A small-molecule ligand and the protein it binds are described below.
Small molecule (SMILES): CC(=O)N[C@@H]1[C@@H](O)[C@H](O)[C@@H](CO)O[C@H]1O

Binding-site contacts:
Ligand atom C2 contacts residue ASN483 of chain 3.A at 2.6 Å.
Ligand atom C4 contacts residue GLY479 of chain 3.A at 4.2 Å.
Ligand atom C7 contacts residue ASN483 of chain 3.A at 4.1 Å.
Ligand atom O5 contacts residue ASN483 of chain 3.A at 2.2 Å (h-bond).
Ligand atom C4 contacts residue ASN483 of chain 3.A at 4.2 Å.
Ligand atom C1 contacts residue GLY479 of chain 3.A at 4.1 Å.
Ligand atom C5 contacts residue ASN483 of chain 3.A at 3.5 Å.
Ligand atom C3 contacts residue ASN483 of chain 3.A at 3.9 Å.
Ligand atom C6 contacts residue ALA476 of chain 3.A at 4.4 Å (hydrophobic).
Ligand atom C1 contacts residue ASN483 of chain 3.A at 1.5 Å.
Ligand atom C2 contacts residue GLY479 of chain 3.A at 4.2 Å.
Ligand atom O3 contacts residue ARG482 of chain 3.A at 3.7 Å.
Ligand atom O3 contacts residue GLY479 of chain 3.A at 4.0 Å.
Ligand atom O6 contacts residue ASN483 of chain 3.A at 4.3 Å.
Ligand atom O7 contacts residue ASN483 of chain 3.A at 4.5 Å.
Ligand atom N2 contacts residue ASN483 of chain 3.A at 3.3 Å (h-bond).
Ligand atom O5 contacts residue SER480 of chain 3.A at 4.3 Å.
Ligand atom O4 contacts residue ALA476 of chain 3.A at 4.3 Å.
Ligand atom O5 contacts residue GLY479 of chain 3.A at 4.1 Å.
Ligand atom O6 contacts residue THR485 of chain 3.A at 4.2 Å.
Ligand atom C4 contacts residue ALA476 of chain 3.A at 4.4 Å (hydrophobic).
Ligand atom C3 contacts residue GLY479 of chain 3.A at 4.4 Å.

Sequence of chain 3.A:
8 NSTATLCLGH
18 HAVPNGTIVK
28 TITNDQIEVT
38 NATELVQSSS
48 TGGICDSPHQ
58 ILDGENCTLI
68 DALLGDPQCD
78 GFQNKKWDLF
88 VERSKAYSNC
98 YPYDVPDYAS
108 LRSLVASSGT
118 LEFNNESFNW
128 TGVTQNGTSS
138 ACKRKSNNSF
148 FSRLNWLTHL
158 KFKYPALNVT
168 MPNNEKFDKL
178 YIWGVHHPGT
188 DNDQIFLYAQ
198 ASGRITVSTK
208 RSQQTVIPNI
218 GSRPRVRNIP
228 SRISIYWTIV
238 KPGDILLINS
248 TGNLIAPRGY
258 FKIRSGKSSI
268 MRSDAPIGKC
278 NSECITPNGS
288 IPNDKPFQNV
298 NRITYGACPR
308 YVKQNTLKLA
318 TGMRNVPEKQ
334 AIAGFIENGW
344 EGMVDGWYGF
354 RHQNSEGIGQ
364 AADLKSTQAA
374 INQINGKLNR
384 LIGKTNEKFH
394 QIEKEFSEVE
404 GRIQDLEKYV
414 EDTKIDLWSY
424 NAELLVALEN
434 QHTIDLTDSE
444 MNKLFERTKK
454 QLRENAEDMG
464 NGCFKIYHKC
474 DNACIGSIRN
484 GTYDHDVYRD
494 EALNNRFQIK